Sequence of chain 1.E:
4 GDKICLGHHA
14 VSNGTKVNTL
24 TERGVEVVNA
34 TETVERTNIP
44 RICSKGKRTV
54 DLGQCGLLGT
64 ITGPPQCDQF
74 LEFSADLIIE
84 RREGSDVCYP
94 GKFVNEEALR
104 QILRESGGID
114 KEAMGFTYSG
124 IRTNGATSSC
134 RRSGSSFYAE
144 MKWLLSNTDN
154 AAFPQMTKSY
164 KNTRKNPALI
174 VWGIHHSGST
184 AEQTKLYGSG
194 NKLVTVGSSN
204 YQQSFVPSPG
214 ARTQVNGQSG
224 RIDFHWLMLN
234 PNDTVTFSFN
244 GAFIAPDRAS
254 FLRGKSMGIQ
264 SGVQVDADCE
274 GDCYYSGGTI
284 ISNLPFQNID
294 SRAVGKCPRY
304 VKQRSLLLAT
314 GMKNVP

Binding-site contacts:
Ligand atom C8 contacts residue THR34 of chain 1.E at 4.4 Å.
Ligand atom C4 contacts residue ASN32 of chain 1.E at 4.2 Å.
Ligand atom C3 contacts residue ASN32 of chain 1.E at 3.8 Å.
Ligand atom O7 contacts residue ASN32 of chain 1.E at 4.0 Å.
Ligand atom O6 contacts residue THR313 of chain 1.E at 4.0 Å.
Ligand atom O5 contacts residue THR313 of chain 1.E at 3.2 Å (h-bond).
Ligand atom C8 contacts residue ASN32 of chain 1.E at 4.4 Å.
Ligand atom C6 contacts residue THR313 of chain 1.E at 4.4 Å.
Ligand atom O5 contacts residue ASN32 of chain 1.E at 2.4 Å (h-bond).
Ligand atom C5 contacts residue THR313 of chain 1.E at 4.3 Å.
Ligand atom C6 contacts residue THR34 of chain 1.E at 4.1 Å.
Ligand atom C1 contacts residue THR313 of chain 1.E at 3.6 Å.
Ligand atom C2 contacts residue ASN32 of chain 1.E at 2.5 Å.
Ligand atom O6 contacts residue LEU52 of chain 1.F at 3.5 Å.
Ligand atom C6 contacts residue LEU52 of chain 1.F at 4.5 Å (hydrophobic).
Ligand atom N2 contacts residue ASN32 of chain 1.E at 2.7 Å (h-bond).
Ligand atom C5 contacts residue ASN32 of chain 1.E at 3.6 Å.
Ligand atom C1 contacts residue ASN32 of chain 1.E at 1.4 Å.
Ligand atom C7 contacts residue ASN32 of chain 1.E at 3.5 Å.

Sequence of chain 1.F:
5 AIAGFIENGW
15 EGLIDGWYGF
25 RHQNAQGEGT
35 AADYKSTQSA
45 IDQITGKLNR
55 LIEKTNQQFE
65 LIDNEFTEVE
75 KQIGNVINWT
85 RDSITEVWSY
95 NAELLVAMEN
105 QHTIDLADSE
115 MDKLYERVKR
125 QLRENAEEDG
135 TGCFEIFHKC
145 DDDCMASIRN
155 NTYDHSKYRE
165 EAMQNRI

This small molecule binds to this protein.
Small molecule (SMILES): CC(=O)N[C@H]1[C@H](O[C@H]2[C@H](O)[C@@H](NC(C)=O)CO[C@@H]2CO)O[C@H](CO)[C@@H](O[C@@H]2O[C@H](CO)[C@@H](O)[C@H](O)[C@@H]2O)[C@@H]1O